Sequence of chain 1.A:
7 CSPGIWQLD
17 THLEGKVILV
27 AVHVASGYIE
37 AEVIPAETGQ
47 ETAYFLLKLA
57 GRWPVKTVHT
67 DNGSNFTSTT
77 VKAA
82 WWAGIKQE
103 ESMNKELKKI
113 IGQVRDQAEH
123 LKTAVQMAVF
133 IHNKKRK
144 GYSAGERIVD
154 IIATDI

The small molecule below binds the protein below.
Small molecule (SMILES): Cn1c([C@H](OC(C)(C)C)C(=O)O)c(-c2ccc3c(c2)CCCO3)c2ccccc21

Sequence of chain 2.A:
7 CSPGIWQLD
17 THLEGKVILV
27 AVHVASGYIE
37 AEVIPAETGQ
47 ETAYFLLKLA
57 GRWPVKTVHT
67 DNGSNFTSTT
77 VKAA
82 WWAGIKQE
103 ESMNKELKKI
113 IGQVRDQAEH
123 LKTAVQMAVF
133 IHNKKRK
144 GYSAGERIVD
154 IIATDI

Binding-site contacts:
Ligand atom O12 contacts residue THR125 of chain 1.A at 2.7 Å (h-bond).
Ligand atom C26 contacts residue THR76 of chain 2.A at 3.4 Å.
Ligand atom C01 contacts residue GLU121 of chain 1.A at 3.9 Å.
Ligand atom C25 contacts residue THR76 of chain 2.A at 3.6 Å.
Ligand atom O11 contacts residue GLU121 of chain 1.A at 2.7 Å (salt-bridge).
Ligand atom C08 contacts residue THR125 of chain 1.A at 3.3 Å.
Ligand atom C16 contacts residue THR76 of chain 2.A at 4.0 Å.
Ligand atom C10 contacts residue THR125 of chain 1.A at 3.3 Å.
Ligand atom C10 contacts residue HIS122 of chain 1.A at 3.8 Å.
Ligand atom O12 contacts residue HIS122 of chain 1.A at 2.8 Å (h-bond).
Ligand atom C16 contacts residue ALA80 of chain 2.A at 3.5 Å (hydrophobic).
Ligand atom C09 contacts residue THR125 of chain 1.A at 3.8 Å.
Ligand atom C06 contacts residue THR125 of chain 1.A at 3.6 Å.
Ligand atom O05 contacts residue THR125 of chain 1.A at 3.2 Å (h-bond).
Ligand atom C10 contacts residue GLU121 of chain 1.A at 3.5 Å.
Ligand atom C21 contacts residue MET129 of chain 1.A at 3.9 Å (hydrophobic).
Ligand atom C22 contacts residue THR125 of chain 1.A at 4.0 Å.
Ligand atom O18 contacts residue TRP83 of chain 2.A at 3.8 Å.
Ligand atom C15 contacts residue THR76 of chain 2.A at 3.7 Å.
Ligand atom C01 contacts residue GLN46 of chain 2.A at 3.9 Å.
Ligand atom O12 contacts residue GLU121 of chain 1.A at 3.4 Å (salt-bridge).
Ligand atom O18 contacts residue LEU53 of chain 2.A at 3.6 Å.
Ligand atom C28 contacts residue THR76 of chain 2.A at 3.5 Å.
Ligand atom C09 contacts residue LYS124 of chain 1.A at 3.9 Å.
Ligand atom O11 contacts residue ALA120 of chain 1.A at 3.4 Å.
Ligand atom C19 contacts residue TRP83 of chain 2.A at 3.2 Å (hydrophobic).
Ligand atom C20 contacts residue MET129 of chain 1.A at 3.2 Å (hydrophobic).
Ligand atom C27 contacts residue THR76 of chain 2.A at 3.4 Å.
Ligand atom C29 contacts residue THR76 of chain 2.A at 3.6 Å.
Ligand atom C09 contacts residue GLN46 of chain 2.A at 3.5 Å.
Ligand atom C04 contacts residue THR125 of chain 1.A at 3.4 Å.
Ligand atom C24 contacts residue THR76 of chain 2.A at 3.7 Å.
Ligand atom C06 contacts residue GLN46 of chain 2.A at 3.9 Å.
Ligand atom C15 contacts residue ALA79 of chain 2.A at 4.0 Å (hydrophobic).
Ligand atom O05 contacts residue HIS122 of chain 1.A at 3.5 Å.
Ligand atom C16 contacts residue ALA79 of chain 2.A at 3.9 Å (hydrophobic).
Ligand atom O18 contacts residue ALA80 of chain 2.A at 3.8 Å.
Ligand atom C21 contacts residue GLN119 of chain 1.A at 3.9 Å.
Ligand atom C01 contacts residue HIS122 of chain 1.A at 3.9 Å.
Ligand atom C07 contacts residue GLN46 of chain 2.A at 3.1 Å.